Sequence of chain 1.M:
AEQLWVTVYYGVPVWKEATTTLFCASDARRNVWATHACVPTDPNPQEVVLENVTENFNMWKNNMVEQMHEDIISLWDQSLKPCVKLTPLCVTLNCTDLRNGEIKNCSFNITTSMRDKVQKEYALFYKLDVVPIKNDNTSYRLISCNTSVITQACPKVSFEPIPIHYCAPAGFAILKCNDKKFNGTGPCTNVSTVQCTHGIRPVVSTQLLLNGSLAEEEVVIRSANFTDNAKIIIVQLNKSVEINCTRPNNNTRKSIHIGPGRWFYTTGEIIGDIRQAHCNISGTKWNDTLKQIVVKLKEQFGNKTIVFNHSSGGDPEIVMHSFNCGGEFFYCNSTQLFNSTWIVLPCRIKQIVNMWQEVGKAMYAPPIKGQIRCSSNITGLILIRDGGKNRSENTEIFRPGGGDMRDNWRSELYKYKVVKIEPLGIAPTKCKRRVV

This protein binds this small molecule.
Small molecule (SMILES): CC(=O)N[C@@H]1[C@@H](O)[C@H](O)[C@@H](CO)O[C@H]1O

Binding-site contacts:
Ligand atom C1 contacts residue ASN310 of chain 1.M at 1.4 Å.
Ligand atom C3 contacts residue ASN310 of chain 1.M at 3.8 Å.
Ligand atom O5 contacts residue ASN310 of chain 1.M at 2.3 Å (h-bond).
Ligand atom C2 contacts residue ASN310 of chain 1.M at 2.4 Å.
Ligand atom C6 contacts residue ILE331 of chain 1.M at 4.2 Å (hydrophobic).
Ligand atom C4 contacts residue ASN310 of chain 1.M at 4.2 Å.
Ligand atom N2 contacts residue ASN310 of chain 1.M at 2.9 Å (h-bond).
Ligand atom O5 contacts residue ILE331 of chain 1.M at 3.6 Å.
Ligand atom C8 contacts residue GLY439 of chain 1.M at 3.8 Å.
Ligand atom C8 contacts residue GLN440 of chain 1.M at 3.7 Å.
Ligand atom O7 contacts residue GLN440 of chain 1.M at 3.6 Å.
Ligand atom C7 contacts residue GLN440 of chain 1.M at 4.2 Å.
Ligand atom C5 contacts residue ASN310 of chain 1.M at 3.6 Å.
Ligand atom C1 contacts residue ILE331 of chain 1.M at 4.3 Å (hydrophobic).
Ligand atom C5 contacts residue ILE331 of chain 1.M at 4.5 Å (hydrophobic).
Ligand atom C7 contacts residue ASN310 of chain 1.M at 3.4 Å.
Ligand atom C8 contacts residue ASN310 of chain 1.M at 4.0 Å.
Ligand atom O7 contacts residue ASN310 of chain 1.M at 3.5 Å (h-bond).